The small molecule below binds the protein below.
Small molecule (SMILES): CC(=O)N[C@H]1[C@H](O[C@H]2[C@H](O)[C@@H](NC(C)=O)CO[C@@H]2CO)O[C@H](CO)[C@@H](O)[C@@H]1O

Sequence of chain 1.D:
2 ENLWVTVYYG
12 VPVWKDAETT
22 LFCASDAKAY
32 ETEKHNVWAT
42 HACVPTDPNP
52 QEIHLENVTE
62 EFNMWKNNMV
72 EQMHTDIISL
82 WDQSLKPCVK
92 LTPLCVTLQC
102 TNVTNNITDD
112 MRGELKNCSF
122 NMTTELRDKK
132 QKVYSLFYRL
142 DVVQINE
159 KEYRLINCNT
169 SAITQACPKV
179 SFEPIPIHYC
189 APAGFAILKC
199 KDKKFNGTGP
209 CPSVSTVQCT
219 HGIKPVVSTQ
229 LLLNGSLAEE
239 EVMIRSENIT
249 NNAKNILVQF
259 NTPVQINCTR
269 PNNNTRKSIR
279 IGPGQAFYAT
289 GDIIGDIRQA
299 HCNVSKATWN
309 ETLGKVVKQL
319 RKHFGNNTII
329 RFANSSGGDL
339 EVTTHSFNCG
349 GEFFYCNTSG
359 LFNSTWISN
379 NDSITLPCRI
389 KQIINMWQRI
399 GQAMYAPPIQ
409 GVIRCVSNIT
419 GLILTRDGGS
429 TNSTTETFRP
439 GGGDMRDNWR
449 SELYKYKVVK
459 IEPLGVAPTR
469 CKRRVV

Binding-site contacts:
Ligand atom N2 contacts residue ASN416 of chain 1.D at 3.0 Å (h-bond).
Ligand atom C2 contacts residue ASN416 of chain 1.D at 2.5 Å.
Ligand atom C4 contacts residue ASN416 of chain 1.D at 4.2 Å.
Ligand atom O7 contacts residue ASN416 of chain 1.D at 3.9 Å.
Ligand atom C5 contacts residue ASN416 of chain 1.D at 3.6 Å.
Ligand atom C3 contacts residue ASN416 of chain 1.D at 3.8 Å.
Ligand atom C8 contacts residue SER415 of chain 1.D at 4.3 Å.
Ligand atom O5 contacts residue ASN416 of chain 1.D at 2.3 Å (h-bond).
Ligand atom O7 contacts residue NAG1 of chain 1.KA at 3.3 Å (h-bond).
Ligand atom C8 contacts residue ASN232 of chain 1.D at 3.5 Å.
Ligand atom C7 contacts residue ASN416 of chain 1.D at 3.7 Å.
Ligand atom C8 contacts residue VAL414 of chain 1.D at 3.3 Å (hydrophobic).
Ligand atom C7 contacts residue NAG1 of chain 1.KA at 3.8 Å.
Ligand atom C1 contacts residue ASN416 of chain 1.D at 1.4 Å.
Ligand atom O7 contacts residue ASN232 of chain 1.D at 3.5 Å (h-bond).
Ligand atom C8 contacts residue NAG1 of chain 1.KA at 3.4 Å.
Ligand atom C7 contacts residue ASN232 of chain 1.D at 3.7 Å.